The small molecule below binds the protein below.
Small molecule (SMILES): CC(=O)N[C@@H]1[C@@H](O)[C@H](O)[C@@H](CO)O[C@H]1O

Binding-site contacts:
Ligand atom C1 contacts residue THR156 of chain 1.D at 3.5 Å.
Ligand atom O5 contacts residue ASN154 of chain 1.D at 2.4 Å (h-bond).
Ligand atom C1 contacts residue SER151 of chain 1.D at 3.6 Å.
Ligand atom C6 contacts residue GLU150 of chain 1.D at 4.4 Å.
Ligand atom C1 contacts residue ASN154 of chain 1.D at 1.5 Å.
Ligand atom C2 contacts residue THR156 of chain 1.D at 4.3 Å.
Ligand atom O7 contacts residue ASN154 of chain 1.D at 3.1 Å (h-bond).
Ligand atom C5 contacts residue THR156 of chain 1.D at 4.4 Å.
Ligand atom C3 contacts residue ASN154 of chain 1.D at 3.8 Å.
Ligand atom C1 contacts residue GLU150 of chain 1.D at 3.9 Å.
Ligand atom C6 contacts residue ALA147 of chain 1.D at 3.5 Å (hydrophobic).
Ligand atom C7 contacts residue ASN154 of chain 1.D at 3.3 Å.
Ligand atom C5 contacts residue GLU150 of chain 1.D at 4.5 Å.
Ligand atom C5 contacts residue ALA147 of chain 1.D at 4.5 Å (hydrophobic).
Ligand atom O6 contacts residue SER151 of chain 1.D at 4.5 Å.
Ligand atom N2 contacts residue ASN154 of chain 1.D at 2.9 Å (h-bond).
Ligand atom C5 contacts residue SER151 of chain 1.D at 4.3 Å.
Ligand atom O6 contacts residue GLU150 of chain 1.D at 3.5 Å.
Ligand atom C5 contacts residue ASN154 of chain 1.D at 3.7 Å.
Ligand atom O6 contacts residue ALA147 of chain 1.D at 3.4 Å (h-bond).
Ligand atom C2 contacts residue ASN154 of chain 1.D at 2.5 Å.
Ligand atom O5 contacts residue ALA147 of chain 1.D at 4.3 Å.
Ligand atom O5 contacts residue SER151 of chain 1.D at 3.4 Å (h-bond).
Ligand atom N2 contacts residue THR156 of chain 1.D at 4.0 Å.
Ligand atom C6 contacts residue SER151 of chain 1.D at 4.3 Å.
Ligand atom C4 contacts residue ASN154 of chain 1.D at 4.3 Å.
Ligand atom C8 contacts residue ASN154 of chain 1.D at 4.1 Å.
Ligand atom O5 contacts residue GLU150 of chain 1.D at 3.3 Å.
Ligand atom O5 contacts residue THR156 of chain 1.D at 4.2 Å.

Sequence of chain 1.D:
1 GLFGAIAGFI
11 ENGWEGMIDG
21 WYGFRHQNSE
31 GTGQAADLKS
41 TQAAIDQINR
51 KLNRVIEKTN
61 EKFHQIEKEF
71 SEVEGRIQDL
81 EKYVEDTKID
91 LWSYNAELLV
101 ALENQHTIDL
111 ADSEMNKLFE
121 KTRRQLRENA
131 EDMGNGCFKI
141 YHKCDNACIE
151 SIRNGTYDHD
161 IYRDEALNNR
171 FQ